Sequence of chain 1.A:
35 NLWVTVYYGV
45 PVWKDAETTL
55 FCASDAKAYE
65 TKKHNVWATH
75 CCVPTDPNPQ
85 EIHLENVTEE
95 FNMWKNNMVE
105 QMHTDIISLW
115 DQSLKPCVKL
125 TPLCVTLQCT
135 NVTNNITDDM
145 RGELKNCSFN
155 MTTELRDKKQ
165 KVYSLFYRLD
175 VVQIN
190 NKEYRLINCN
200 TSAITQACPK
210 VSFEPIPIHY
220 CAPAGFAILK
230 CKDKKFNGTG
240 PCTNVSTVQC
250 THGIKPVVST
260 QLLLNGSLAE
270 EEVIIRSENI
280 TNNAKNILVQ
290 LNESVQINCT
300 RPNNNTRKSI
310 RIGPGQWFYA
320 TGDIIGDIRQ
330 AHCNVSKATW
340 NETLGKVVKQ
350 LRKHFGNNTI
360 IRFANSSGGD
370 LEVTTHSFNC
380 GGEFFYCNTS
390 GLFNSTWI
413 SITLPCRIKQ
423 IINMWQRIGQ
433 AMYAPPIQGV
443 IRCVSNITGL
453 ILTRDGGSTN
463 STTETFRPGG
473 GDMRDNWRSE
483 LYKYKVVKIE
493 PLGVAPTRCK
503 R

Binding-site contacts:
Ligand atom C8 contacts residue GLN295 of chain 1.A at 3.2 Å.
Ligand atom C3 contacts residue GLN295 of chain 1.A at 3.4 Å.
Ligand atom C8 contacts residue ILE296 of chain 1.A at 4.5 Å (hydrophobic).
Ligand atom N2 contacts residue GLN295 of chain 1.A at 2.9 Å (h-bond).
Ligand atom N2 contacts residue ASN297 of chain 1.A at 3.0 Å (h-bond).
Ligand atom C3 contacts residue ASN297 of chain 1.A at 3.9 Å.
Ligand atom C8 contacts residue ASN333 of chain 1.A at 4.1 Å.
Ligand atom O7 contacts residue ASN333 of chain 1.A at 4.2 Å.
Ligand atom C1 contacts residue ASN297 of chain 1.A at 1.5 Å.
Ligand atom O7 contacts residue ASN297 of chain 1.A at 3.5 Å (h-bond).
Ligand atom C4 contacts residue ASN297 of chain 1.A at 4.4 Å.
Ligand atom C5 contacts residue ASN297 of chain 1.A at 3.8 Å.
Ligand atom C2 contacts residue GLN295 of chain 1.A at 3.5 Å.
Ligand atom O3 contacts residue GLN295 of chain 1.A at 4.0 Å.
Ligand atom C6 contacts residue ARG444 of chain 1.A at 4.2 Å.
Ligand atom C1 contacts residue ARG444 of chain 1.A at 3.5 Å.
Ligand atom C2 contacts residue ASN297 of chain 1.A at 2.5 Å.
Ligand atom C1 contacts residue GLN295 of chain 1.A at 3.8 Å.
Ligand atom C5 contacts residue ARG444 of chain 1.A at 4.0 Å.
Ligand atom O5 contacts residue ASN297 of chain 1.A at 2.5 Å (h-bond).
Ligand atom C7 contacts residue ASN297 of chain 1.A at 3.4 Å.
Ligand atom O5 contacts residue ARG444 of chain 1.A at 2.9 Å (salt-bridge).
Ligand atom C8 contacts residue ASN297 of chain 1.A at 3.9 Å.
Ligand atom C7 contacts residue GLN295 of chain 1.A at 4.0 Å.
Ligand atom C8 contacts residue SER335 of chain 1.A at 4.1 Å.

This protein binds this small molecule.
Small molecule (SMILES): CC(=O)N[C@@H]1[C@@H](O)[C@H](O)[C@@H](CO)O[C@H]1O